Sequence of chain 1.B:
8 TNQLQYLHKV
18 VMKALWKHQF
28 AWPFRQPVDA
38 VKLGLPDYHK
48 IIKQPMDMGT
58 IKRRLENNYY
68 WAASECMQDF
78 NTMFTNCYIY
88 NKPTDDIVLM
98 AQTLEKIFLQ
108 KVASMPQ

A small-molecule ligand and the protein it binds are described below.
Small molecule (SMILES): Cn1c(=O)c2[nH]cnc2n(C)c1=O

Binding-site contacts:
Ligand atom O6 contacts residue CYS84 of chain 1.B at 4.3 Å.
Ligand atom N1 contacts residue ILE94 of chain 1.B at 3.3 Å.
Ligand atom C8 contacts residue LEU42 of chain 1.B at 4.2 Å (hydrophobic).
Ligand atom N9 contacts residue LEU42 of chain 1.B at 4.4 Å.
Ligand atom C1 contacts residue PHE31 of chain 1.B at 3.9 Å (hydrophobic).
Ligand atom C2 contacts residue ILE94 of chain 1.B at 3.7 Å (hydrophobic).
Ligand atom O6 contacts residue ILE94 of chain 1.B at 3.8 Å.
Ligand atom O6 contacts residue TYR45 of chain 1.B at 4.2 Å.
Ligand atom N1 contacts residue VAL35 of chain 1.B at 3.8 Å.
Ligand atom C3 contacts residue PRO30 of chain 1.B at 4.3 Å (hydrophobic).
Ligand atom C8 contacts residue ASN88 of chain 1.B at 3.4 Å.
Ligand atom O6 contacts residue ASN88 of chain 1.B at 3.1 Å (h-bond).
Ligand atom N3 contacts residue ILE94 of chain 1.B at 4.0 Å.
Ligand atom O2 contacts residue ILE94 of chain 1.B at 4.3 Å.
Ligand atom C1 contacts residue VAL35 of chain 1.B at 3.5 Å (hydrophobic).
Ligand atom N7 contacts residue ASN88 of chain 1.B at 2.6 Å (h-bond).
Ligand atom N7 contacts residue LEU42 of chain 1.B at 4.3 Å.
Ligand atom N7 contacts residue TYR87 of chain 1.B at 4.0 Å.
Ligand atom C6 contacts residue ILE94 of chain 1.B at 3.4 Å (hydrophobic).
Ligand atom N3 contacts residue PRO30 of chain 1.B at 4.5 Å.
Ligand atom C3 contacts residue LEU40 of chain 1.B at 3.6 Å (hydrophobic).
Ligand atom C2 contacts residue PRO30 of chain 1.B at 4.0 Å (hydrophobic).
Ligand atom C4 contacts residue ILE94 of chain 1.B at 4.0 Å (hydrophobic).
Ligand atom C5 contacts residue ILE94 of chain 1.B at 3.7 Å (hydrophobic).
Ligand atom C1 contacts residue PRO30 of chain 1.B at 4.2 Å (hydrophobic).
Ligand atom C2 contacts residue VAL35 of chain 1.B at 4.2 Å (hydrophobic).
Ligand atom O2 contacts residue VAL35 of chain 1.B at 4.2 Å.
Ligand atom C6 contacts residue VAL35 of chain 1.B at 4.3 Å (hydrophobic).
Ligand atom O2 contacts residue PRO30 of chain 1.B at 2.9 Å (h-bond).
Ligand atom C6 contacts residue ASN88 of chain 1.B at 3.8 Å.
Ligand atom C1 contacts residue ILE94 of chain 1.B at 3.7 Å (hydrophobic).
Ligand atom N3 contacts residue LEU40 of chain 1.B at 4.1 Å.
Ligand atom N7 contacts residue ILE94 of chain 1.B at 4.5 Å.
Ligand atom C5 contacts residue ASN88 of chain 1.B at 3.7 Å.